Sequence of chain 1.A:
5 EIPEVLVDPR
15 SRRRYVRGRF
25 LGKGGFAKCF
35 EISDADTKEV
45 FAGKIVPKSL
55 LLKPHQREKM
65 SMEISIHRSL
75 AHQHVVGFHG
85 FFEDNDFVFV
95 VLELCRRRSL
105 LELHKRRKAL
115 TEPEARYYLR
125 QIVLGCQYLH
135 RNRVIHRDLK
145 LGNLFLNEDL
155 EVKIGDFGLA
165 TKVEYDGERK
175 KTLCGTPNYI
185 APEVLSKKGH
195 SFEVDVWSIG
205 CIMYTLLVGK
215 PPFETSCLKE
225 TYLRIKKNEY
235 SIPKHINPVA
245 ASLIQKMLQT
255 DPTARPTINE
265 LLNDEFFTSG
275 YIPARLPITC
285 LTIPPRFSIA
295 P

A small-molecule ligand and the protein it binds are described below.
Small molecule (SMILES): CN1CCN(c2ccc(OC(F)(F)F)c(Nc3nccc(-c4cc5c(n4C)CCNC5=O)n3)c2)CC1

Binding-site contacts:
Ligand atom C31 contacts residue LYS27 of chain 1.A at 3.5 Å.
Ligand atom C4 contacts residue PHE149 of chain 1.A at 3.5 Å (hydrophobic).
Ligand atom F25 contacts residue CYS99 of chain 1.A at 3.6 Å.
Ligand atom C17 contacts residue SER103 of chain 1.A at 3.6 Å.
Ligand atom N33 contacts residue ASP160 of chain 1.A at 3.3 Å (salt-bridge).
Ligand atom C8 contacts residue CYS99 of chain 1.A at 3.6 Å (hydrophobic).
Ligand atom N7 contacts residue CYS99 of chain 1.A at 2.9 Å (h-bond).
Ligand atom F23 contacts residue ARG23 of chain 1.A at 3.3 Å.
Ligand atom C6 contacts residue ALA46 of chain 1.A at 3.4 Å (hydrophobic).
Ligand atom C22 contacts residue CYS99 of chain 1.A at 3.5 Å (hydrophobic).
Ligand atom C26 contacts residue PHE149 of chain 1.A at 3.5 Å (hydrophobic).
Ligand atom C6 contacts residue GLU97 of chain 1.A at 3.3 Å.
Ligand atom N3 contacts residue PHE149 of chain 1.A at 3.5 Å.
Ligand atom C17 contacts residue GLY146 of chain 1.A at 3.4 Å.
Ligand atom N18 contacts residue GLU106 of chain 1.A at 2.7 Å (salt-bridge).
Ligand atom F25 contacts residue ARG100 of chain 1.A at 3.3 Å.
Ligand atom C16 contacts residue SER103 of chain 1.A at 3.6 Å.
Ligand atom F24 contacts residue ARG100 of chain 1.A at 2.8 Å.
Ligand atom C11 contacts residue LEU25 of chain 1.A at 3.6 Å (hydrophobic).
Ligand atom F24 contacts residue ARG102 of chain 1.A at 3.2 Å.
Ligand atom F24 contacts residue ARG101 of chain 1.A at 3.5 Å.
Ligand atom C21 contacts residue LEU105 of chain 1.A at 3.6 Å (hydrophobic).
Ligand atom O14 contacts residue CYS99 of chain 1.A at 3.6 Å.
Ligand atom C32 contacts residue LYS27 of chain 1.A at 3.5 Å.
Ligand atom C20 contacts residue GLU106 of chain 1.A at 3.6 Å.
Ligand atom C34 contacts residue LYS48 of chain 1.A at 3.4 Å.
Ligand atom C16 contacts residue GLU106 of chain 1.A at 3.3 Å.
Ligand atom F25 contacts residue ARG23 of chain 1.A at 3.5 Å.
Ligand atom N33 contacts residue LYS48 of chain 1.A at 3.2 Å (salt-bridge).
Ligand atom C11 contacts residue ARG102 of chain 1.A at 3.5 Å.
Ligand atom O14 contacts residue LEU25 of chain 1.A at 3.2 Å.
Ligand atom C28 contacts residue PHE149 of chain 1.A at 3.5 Å (hydrophobic).
Ligand atom O35 contacts residue ASP160 of chain 1.A at 3.4 Å.
Ligand atom C32 contacts residue GLY28 of chain 1.A at 3.2 Å.
Ligand atom N1 contacts residue CYS99 of chain 1.A at 2.9 Å (h-bond).
Ligand atom C6 contacts residue CYS99 of chain 1.A at 3.6 Å (hydrophobic).
Ligand atom F24 contacts residue CYS99 of chain 1.A at 2.7 Å.
Ligand atom O35 contacts residue LYS48 of chain 1.A at 2.9 Å (salt-bridge).
Ligand atom C21 contacts residue GLU106 of chain 1.A at 3.3 Å.
Ligand atom C19 contacts residue GLU106 of chain 1.A at 3.5 Å.